Sequence of chain 1.A:
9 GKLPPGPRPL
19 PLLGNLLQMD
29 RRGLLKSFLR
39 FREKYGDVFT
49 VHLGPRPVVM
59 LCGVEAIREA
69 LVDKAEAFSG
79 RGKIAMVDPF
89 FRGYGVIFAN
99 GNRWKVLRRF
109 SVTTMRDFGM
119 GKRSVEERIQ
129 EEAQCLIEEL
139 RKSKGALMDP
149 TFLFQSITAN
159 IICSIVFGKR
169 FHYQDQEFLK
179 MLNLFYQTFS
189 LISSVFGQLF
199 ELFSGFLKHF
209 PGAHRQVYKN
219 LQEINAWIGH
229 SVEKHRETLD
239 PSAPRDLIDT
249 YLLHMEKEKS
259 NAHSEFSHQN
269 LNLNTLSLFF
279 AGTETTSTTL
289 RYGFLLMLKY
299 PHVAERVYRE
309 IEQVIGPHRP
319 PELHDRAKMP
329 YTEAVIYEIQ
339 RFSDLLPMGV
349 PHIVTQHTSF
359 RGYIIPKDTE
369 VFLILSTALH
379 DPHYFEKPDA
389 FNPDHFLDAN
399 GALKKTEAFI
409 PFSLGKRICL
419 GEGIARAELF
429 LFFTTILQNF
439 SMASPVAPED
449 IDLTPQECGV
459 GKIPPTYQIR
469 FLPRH

A small-molecule ligand and the protein it binds are described below.
Small molecule (SMILES): CC1=CC[C@@H]2C[C@H]1C2(C)C

Binding-site contacts:
Ligand atom C4 contacts residue PHE187 of chain 1.A at 3.9 Å (hydrophobic).
Ligand atom C4 contacts residue THR283 of chain 1.A at 4.3 Å.
Ligand atom C3 contacts residue ALA279 of chain 1.A at 4.3 Å (hydrophobic).
Ligand atom C6 contacts residue VAL458 of chain 1.A at 4.2 Å (hydrophobic).
Ligand atom C8 contacts residue ILE82 of chain 1.A at 4.3 Å (hydrophobic).
Ligand atom C9 contacts residue PHE278 of chain 1.A at 3.7 Å (hydrophobic).
Ligand atom C8 contacts residue PHE96 of chain 1.A at 4.0 Å (hydrophobic).
Ligand atom C6 contacts residue LEU344 of chain 1.A at 4.4 Å (hydrophobic).
Ligand atom C10 contacts residue ALA279 of chain 1.A at 4.2 Å (hydrophobic).
Ligand atom C10 contacts residue ILE95 of chain 1.A at 4.2 Å (hydrophobic).
Ligand atom C2 contacts residue ALA279 of chain 1.A at 4.5 Å (hydrophobic).
Ligand atom C10 contacts residue VAL348 of chain 1.A at 4.4 Å (hydrophobic).
Ligand atom C3 contacts residue THR283 of chain 1.A at 3.6 Å.
Ligand atom C6 contacts residue ILE82 of chain 1.A at 4.4 Å (hydrophobic).
Ligand atom C5 contacts residue PHE187 of chain 1.A at 3.8 Å (hydrophobic).
Ligand atom C6 contacts residue PHE187 of chain 1.A at 4.5 Å (hydrophobic).
Ligand atom C9 contacts residue ILE95 of chain 1.A at 3.7 Å (hydrophobic).